Sequence of chain 1.A:
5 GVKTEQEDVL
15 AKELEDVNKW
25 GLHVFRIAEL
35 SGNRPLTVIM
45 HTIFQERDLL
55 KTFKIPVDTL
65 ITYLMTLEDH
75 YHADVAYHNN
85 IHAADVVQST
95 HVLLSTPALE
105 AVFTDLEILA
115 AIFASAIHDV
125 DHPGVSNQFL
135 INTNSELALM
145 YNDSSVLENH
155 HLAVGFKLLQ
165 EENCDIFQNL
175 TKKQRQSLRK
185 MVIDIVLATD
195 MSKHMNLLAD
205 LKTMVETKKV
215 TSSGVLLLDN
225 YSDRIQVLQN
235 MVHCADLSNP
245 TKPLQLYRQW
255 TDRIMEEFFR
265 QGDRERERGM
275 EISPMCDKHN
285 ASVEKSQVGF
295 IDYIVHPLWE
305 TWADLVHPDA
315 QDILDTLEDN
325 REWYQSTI

The small molecule below binds the protein below.
Small molecule (SMILES): CCOC(=O)c1c(NC(=O)Cc2cccs2)sc2c1CCN(C(=O)OCC)C2

Binding-site contacts:
Ligand atom C22 contacts residue SER290 of chain 1.A at 3.2 Å.
Ligand atom O23 contacts residue PHE294 of chain 1.A at 3.7 Å.
Ligand atom C6 contacts residue MET195 of chain 1.A at 3.5 Å (hydrophobic).
Ligand atom C13 contacts residue PHE294 of chain 1.A at 3.9 Å (hydrophobic).
Ligand atom C15 contacts residue GLN291 of chain 1.A at 2.9 Å.
Ligand atom C22 contacts residue MET279 of chain 1.A at 3.4 Å (hydrophobic).
Ligand atom C12 contacts residue ASN243 of chain 1.A at 3.4 Å.
Ligand atom C14 contacts residue PRO244 of chain 1.A at 3.4 Å (hydrophobic).
Ligand atom C5 contacts residue PHE294 of chain 1.A at 3.7 Å (hydrophobic).
Ligand atom C14 contacts residue GLN291 of chain 1.A at 3.8 Å.
Ligand atom O23 contacts residue GLN291 of chain 1.A at 3.4 Å (h-bond).
Ligand atom C21 contacts residue GLN291 of chain 1.A at 3.1 Å.
Ligand atom C15 contacts residue TYR251 of chain 1.A at 3.3 Å (hydrophobic).
Ligand atom O18 contacts residue LEU241 of chain 1.A at 3.8 Å.
Ligand atom C19 contacts residue PHE294 of chain 1.A at 3.9 Å (hydrophobic).
Ligand atom C13 contacts residue ASN243 of chain 1.A at 3.7 Å.
Ligand atom O18 contacts residue TYR81 of chain 1.A at 3.1 Å (h-bond).
Ligand atom C12 contacts residue PHE294 of chain 1.A at 3.8 Å (hydrophobic).
Ligand atom O28 contacts residue ILE298 of chain 1.A at 3.6 Å.
Ligand atom S17 contacts residue TYR81 of chain 1.A at 3.7 Å.
Ligand atom N10 contacts residue PHE294 of chain 1.A at 3.9 Å.
Ligand atom C14 contacts residue PHE294 of chain 1.A at 3.6 Å (hydrophobic).
Ligand atom C15 contacts residue PRO244 of chain 1.A at 3.9 Å (hydrophobic).
Ligand atom C16 contacts residue THR255 of chain 1.A at 3.7 Å.
Ligand atom O25 contacts residue MET195 of chain 1.A at 3.9 Å.
Ligand atom C9 contacts residue PHE294 of chain 1.A at 3.8 Å (hydrophobic).
Ligand atom C11 contacts residue TYR81 of chain 1.A at 3.6 Å (hydrophobic).
Ligand atom C16 contacts residue TYR251 of chain 1.A at 3.9 Å (hydrophobic).
Ligand atom C9 contacts residue MET279 of chain 1.A at 3.5 Å (hydrophobic).
Ligand atom O28 contacts residue MET195 of chain 1.A at 3.9 Å.
Ligand atom C3 contacts residue PHE294 of chain 1.A at 3.5 Å (hydrophobic).
Ligand atom C2 contacts residue PHE294 of chain 1.A at 3.5 Å (hydrophobic).
Ligand atom C12 contacts residue TYR81 of chain 1.A at 3.8 Å (hydrophobic).
Ligand atom S4 contacts residue PHE294 of chain 1.A at 3.7 Å.
Ligand atom C16 contacts residue GLN291 of chain 1.A at 3.8 Å.
Ligand atom O18 contacts residue ASP240 of chain 1.A at 3.9 Å.
Ligand atom C22 contacts residue GLN291 of chain 1.A at 3.8 Å.
Ligand atom C8 contacts residue PHE294 of chain 1.A at 3.5 Å (hydrophobic).
Ligand atom O20 contacts residue PHE262 of chain 1.A at 3.4 Å.
Ligand atom C1 contacts residue PHE294 of chain 1.A at 3.5 Å (hydrophobic).